Sequence of chain 1.A:
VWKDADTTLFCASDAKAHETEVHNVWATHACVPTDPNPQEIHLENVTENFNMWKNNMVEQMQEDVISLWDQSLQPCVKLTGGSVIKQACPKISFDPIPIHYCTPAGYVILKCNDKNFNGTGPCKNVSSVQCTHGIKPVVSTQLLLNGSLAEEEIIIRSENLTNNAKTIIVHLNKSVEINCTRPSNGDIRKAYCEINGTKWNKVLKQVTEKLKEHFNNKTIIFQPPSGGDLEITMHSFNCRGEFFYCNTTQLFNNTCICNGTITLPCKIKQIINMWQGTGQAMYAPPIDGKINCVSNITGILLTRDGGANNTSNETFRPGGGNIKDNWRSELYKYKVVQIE

Binding-site contacts:
Ligand atom C8 contacts residue ASN244 of chain 1.A at 4.0 Å.
Ligand atom C8 contacts residue VAL138 of chain 1.A at 4.2 Å (hydrophobic).
Ligand atom N2 contacts residue ASN146 of chain 1.A at 3.0 Å (h-bond).
Ligand atom O5 contacts residue ASN146 of chain 1.A at 2.3 Å (h-bond).
Ligand atom C1 contacts residue ASN146 of chain 1.A at 1.4 Å.
Ligand atom O5 contacts residue NAG1 of chain 1.L at 4.0 Å.
Ligand atom C3 contacts residue ASP95 of chain 1.A at 4.4 Å.
Ligand atom C8 contacts residue SER308 of chain 1.A at 3.3 Å.
Ligand atom C4 contacts residue ASN146 of chain 1.A at 4.2 Å.
Ligand atom C3 contacts residue SER308 of chain 1.A at 4.0 Å.
Ligand atom C8 contacts residue LEU145 of chain 1.A at 3.6 Å (hydrophobic).
Ligand atom C7 contacts residue ASN146 of chain 1.A at 3.7 Å.
Ligand atom C7 contacts residue SER308 of chain 1.A at 3.5 Å.
Ligand atom C2 contacts residue ASN146 of chain 1.A at 2.5 Å.
Ligand atom C5 contacts residue ASN146 of chain 1.A at 3.6 Å.
Ligand atom C1 contacts residue VAL307 of chain 1.A at 3.9 Å (hydrophobic).
Ligand atom O4 contacts residue ARG246 of chain 1.A at 2.8 Å (salt-bridge).
Ligand atom O3 contacts residue ASP95 of chain 1.A at 4.0 Å.
Ligand atom O7 contacts residue ASN146 of chain 1.A at 3.9 Å.
Ligand atom O7 contacts residue ASN244 of chain 1.A at 4.3 Å.
Ligand atom O5 contacts residue VAL307 of chain 1.A at 4.1 Å.
Ligand atom O3 contacts residue ARG246 of chain 1.A at 3.2 Å (salt-bridge).
Ligand atom O7 contacts residue VAL138 of chain 1.A at 4.4 Å.
Ligand atom C3 contacts residue ASN146 of chain 1.A at 3.8 Å.
Ligand atom C8 contacts residue PHE243 of chain 1.A at 4.3 Å (hydrophobic).
Ligand atom C3 contacts residue VAL307 of chain 1.A at 3.8 Å (hydrophobic).
Ligand atom C3 contacts residue CYS306 of chain 1.A at 4.3 Å (hydrophobic).
Ligand atom N2 contacts residue SER308 of chain 1.A at 2.6 Å (h-bond).
Ligand atom C2 contacts residue VAL307 of chain 1.A at 4.3 Å (hydrophobic).
Ligand atom C3 contacts residue ARG246 of chain 1.A at 3.9 Å.
Ligand atom C5 contacts residue VAL307 of chain 1.A at 3.5 Å (hydrophobic).
Ligand atom O7 contacts residue PRO96 of chain 1.A at 3.9 Å.
Ligand atom O3 contacts residue CYS306 of chain 1.A at 3.5 Å (h-bond).
Ligand atom C4 contacts residue ASP95 of chain 1.A at 4.0 Å.
Ligand atom C4 contacts residue ARG246 of chain 1.A at 3.8 Å.
Ligand atom O4 contacts residue VAL307 of chain 1.A at 4.2 Å.
Ligand atom C1 contacts residue SER308 of chain 1.A at 3.7 Å.
Ligand atom C4 contacts residue VAL307 of chain 1.A at 4.0 Å (hydrophobic).
Ligand atom C2 contacts residue SER308 of chain 1.A at 3.6 Å.

The protein below binds the small molecule below.
Small molecule (SMILES): CC(=O)N[C@@H]1[C@@H](O)[C@H](O)[C@@H](CO)O[C@H]1O